A small-molecule ligand and the protein it binds are described below.
Small molecule (SMILES): NS(=O)(=O)c1cc2c(cc1Cl)N[C@H]([C@H]1C[C@H]3C=C[C@@H]1C3)NS2(=O)=O

Sequence of chain 1.C:
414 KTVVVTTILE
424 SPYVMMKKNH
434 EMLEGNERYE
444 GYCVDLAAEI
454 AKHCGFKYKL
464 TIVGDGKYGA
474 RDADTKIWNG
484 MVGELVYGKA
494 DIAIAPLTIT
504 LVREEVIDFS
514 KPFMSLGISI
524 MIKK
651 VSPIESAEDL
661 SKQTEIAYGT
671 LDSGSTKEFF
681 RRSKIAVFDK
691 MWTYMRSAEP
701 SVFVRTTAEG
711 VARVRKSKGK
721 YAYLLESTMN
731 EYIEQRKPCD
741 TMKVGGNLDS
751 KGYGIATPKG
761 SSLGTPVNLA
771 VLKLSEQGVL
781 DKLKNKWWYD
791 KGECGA

Sequence of chain 1.B:
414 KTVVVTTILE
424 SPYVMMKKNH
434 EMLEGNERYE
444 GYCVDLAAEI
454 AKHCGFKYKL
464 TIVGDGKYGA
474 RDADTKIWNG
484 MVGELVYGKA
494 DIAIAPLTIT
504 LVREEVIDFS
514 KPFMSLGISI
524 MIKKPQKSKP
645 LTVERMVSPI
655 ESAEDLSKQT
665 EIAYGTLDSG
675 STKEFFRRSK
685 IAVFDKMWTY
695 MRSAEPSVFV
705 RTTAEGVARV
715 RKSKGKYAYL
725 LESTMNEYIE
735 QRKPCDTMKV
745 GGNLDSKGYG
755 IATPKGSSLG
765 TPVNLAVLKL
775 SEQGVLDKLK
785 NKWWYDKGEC

Binding-site contacts:
Ligand atom O2 contacts residue MET517 of chain 1.B at 3.0 Å.
Ligand atom C7 contacts residue LEU772 of chain 1.B at 3.6 Å (hydrophobic).
Ligand atom O1 contacts residue SER750 of chain 1.C at 3.7 Å.
Ligand atom C11 contacts residue PHE516 of chain 1.B at 3.9 Å (hydrophobic).
Ligand atom S1 contacts residue PRO515 of chain 1.B at 3.8 Å.
Ligand atom C11 contacts residue SER750 of chain 1.C at 3.0 Å.
Ligand atom N1 contacts residue PRO515 of chain 1.B at 2.8 Å (h-bond).
Ligand atom CL contacts residue LEU780 of chain 1.B at 3.5 Å.
Ligand atom O3 contacts residue MET517 of chain 1.B at 3.6 Å.
Ligand atom C3 contacts residue GLY752 of chain 1.C at 3.7 Å.
Ligand atom C9 contacts residue SER750 of chain 1.C at 3.1 Å.
Ligand atom C12 contacts residue PHE516 of chain 1.B at 3.8 Å (hydrophobic).
Ligand atom O2 contacts residue PRO515 of chain 1.B at 3.6 Å.
Ligand atom C14 contacts residue SER750 of chain 1.C at 3.2 Å.
Ligand atom C6 contacts residue SER775 of chain 1.B at 3.6 Å.
Ligand atom C5 contacts residue ILE502 of chain 1.C at 3.6 Å (hydrophobic).
Ligand atom C4 contacts residue ILE502 of chain 1.C at 3.6 Å (hydrophobic).
Ligand atom N2 contacts residue SER750 of chain 1.C at 3.6 Å (h-bond).
Ligand atom C7 contacts residue ILE502 of chain 1.C at 3.7 Å (hydrophobic).
Ligand atom O3 contacts residue SER518 of chain 1.B at 3.6 Å (h-bond).
Ligand atom C7 contacts residue LYS514 of chain 1.B at 3.6 Å.
Ligand atom C2 contacts residue PRO515 of chain 1.B at 3.7 Å (hydrophobic).
Ligand atom C14 contacts residue PHE516 of chain 1.B at 3.9 Å (hydrophobic).
Ligand atom C11 contacts residue SER518 of chain 1.B at 3.8 Å.
Ligand atom C12 contacts residue SER750 of chain 1.C at 3.1 Å.
Ligand atom C13 contacts residue PHE516 of chain 1.B at 3.8 Å (hydrophobic).
Ligand atom C8 contacts residue PRO515 of chain 1.B at 3.5 Å (hydrophobic).
Ligand atom N2 contacts residue PRO515 of chain 1.B at 3.8 Å.
Ligand atom C11 contacts residue MET517 of chain 1.B at 3.4 Å (hydrophobic).
Ligand atom C10 contacts residue SER750 of chain 1.C at 3.2 Å.
Ligand atom N2 contacts residue SER775 of chain 1.B at 3.2 Å (h-bond).
Ligand atom C3 contacts residue PRO515 of chain 1.C at 3.7 Å (hydrophobic).
Ligand atom CL contacts residue ASP781 of chain 1.B at 3.3 Å.
Ligand atom C5 contacts residue LEU772 of chain 1.B at 3.8 Å (hydrophobic).
Ligand atom O4 contacts residue LYS784 of chain 1.B at 3.7 Å.
Ligand atom O2 contacts residue SER518 of chain 1.B at 3.1 Å (h-bond).
Ligand atom C13 contacts residue SER750 of chain 1.C at 3.2 Å.
Ligand atom C14 contacts residue SER775 of chain 1.B at 3.8 Å.
Ligand atom C1 contacts residue PRO515 of chain 1.B at 3.4 Å (hydrophobic).
Ligand atom C4 contacts residue GLY752 of chain 1.C at 3.3 Å.